A small-molecule ligand and the protein it binds are described below.
Small molecule (SMILES): OC[C@H]1O[C@@H](O)[C@H](O)[C@@H](O)[C@@H]1O

Sequence of chain 1.F:
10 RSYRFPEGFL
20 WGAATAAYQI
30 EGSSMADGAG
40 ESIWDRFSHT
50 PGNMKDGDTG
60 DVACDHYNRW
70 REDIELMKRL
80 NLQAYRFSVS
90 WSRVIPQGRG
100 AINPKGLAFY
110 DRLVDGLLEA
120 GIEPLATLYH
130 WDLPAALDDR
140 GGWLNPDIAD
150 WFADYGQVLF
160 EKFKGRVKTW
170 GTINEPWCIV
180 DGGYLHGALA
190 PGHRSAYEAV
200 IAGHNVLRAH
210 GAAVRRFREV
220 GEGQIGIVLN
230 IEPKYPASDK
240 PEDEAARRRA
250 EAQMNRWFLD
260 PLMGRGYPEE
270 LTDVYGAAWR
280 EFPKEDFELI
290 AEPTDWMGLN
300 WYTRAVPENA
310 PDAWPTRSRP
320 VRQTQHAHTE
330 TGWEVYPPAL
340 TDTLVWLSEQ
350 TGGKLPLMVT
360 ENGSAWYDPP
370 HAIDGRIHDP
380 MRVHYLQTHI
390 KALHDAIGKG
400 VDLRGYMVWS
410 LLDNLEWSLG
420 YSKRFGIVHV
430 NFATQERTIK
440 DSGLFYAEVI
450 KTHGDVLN

Binding-site contacts:
Ligand atom O5 contacts residue GLU360 of chain 1.F at 3.9 Å.
Ligand atom C1 contacts residue TYR301 of chain 1.F at 3.5 Å (hydrophobic).
Ligand atom C6 contacts residue PHE424 of chain 1.F at 3.5 Å (hydrophobic).
Ligand atom O5 contacts residue TYR301 of chain 1.F at 3.7 Å.
Ligand atom O3 contacts residue TRP416 of chain 1.F at 2.7 Å (h-bond).
Ligand atom C3 contacts residue TRP408 of chain 1.F at 3.6 Å (hydrophobic).
Ligand atom O4 contacts residue TRP416 of chain 1.F at 3.9 Å.
Ligand atom C5 contacts residue TRP408 of chain 1.F at 3.8 Å (hydrophobic).
Ligand atom O4 contacts residue TRP408 of chain 1.F at 3.1 Å.
Ligand atom C2 contacts residue TRP130 of chain 1.F at 4.0 Å (hydrophobic).
Ligand atom O6 contacts residue TRP332 of chain 1.F at 3.6 Å.
Ligand atom O6 contacts residue GLU415 of chain 1.F at 2.4 Å (salt-bridge).
Ligand atom C4 contacts residue GLN28 of chain 1.F at 3.9 Å.
Ligand atom C2 contacts residue GLU360 of chain 1.F at 3.6 Å.
Ligand atom O2 contacts residue ASN173 of chain 1.F at 2.9 Å (h-bond).
Ligand atom C6 contacts residue TRP332 of chain 1.F at 4.0 Å (hydrophobic).
Ligand atom C4 contacts residue GLU415 of chain 1.F at 3.4 Å.
Ligand atom C4 contacts residue TRP408 of chain 1.F at 3.9 Å (hydrophobic).
Ligand atom C5 contacts residue GLU415 of chain 1.F at 3.7 Å.
Ligand atom C6 contacts residue GLU415 of chain 1.F at 3.0 Å.
Ligand atom O2 contacts residue GLU360 of chain 1.F at 2.7 Å (salt-bridge).
Ligand atom C5 contacts residue TYR301 of chain 1.F at 3.8 Å (hydrophobic).
Ligand atom O4 contacts residue GLU415 of chain 1.F at 2.5 Å (salt-bridge).
Ligand atom O3 contacts residue HIS129 of chain 1.F at 3.2 Å.
Ligand atom C1 contacts residue GLU174 of chain 1.F at 3.3 Å.
Ligand atom C1 contacts residue GLU360 of chain 1.F at 2.8 Å.
Ligand atom O3 contacts residue GLN28 of chain 1.F at 2.8 Å (h-bond).
Ligand atom C3 contacts residue TRP416 of chain 1.F at 3.8 Å (hydrophobic).
Ligand atom C2 contacts residue GLU174 of chain 1.F at 3.4 Å.
Ligand atom O1 contacts residue TYR301 of chain 1.F at 3.5 Å.
Ligand atom O3 contacts residue TRP408 of chain 1.F at 3.9 Å.
Ligand atom C4 contacts residue TRP416 of chain 1.F at 3.8 Å (hydrophobic).
Ligand atom O2 contacts residue HIS129 of chain 1.F at 3.3 Å.
Ligand atom O4 contacts residue GLN28 of chain 1.F at 2.9 Å (h-bond).
Ligand atom C3 contacts residue GLN28 of chain 1.F at 3.7 Å.
Ligand atom O1 contacts residue GLU174 of chain 1.F at 2.0 Å (salt-bridge).
Ligand atom O1 contacts residue GLU360 of chain 1.F at 2.9 Å (salt-bridge).
Ligand atom O2 contacts residue GLU174 of chain 1.F at 3.4 Å (salt-bridge).
Ligand atom C3 contacts residue HIS129 of chain 1.F at 4.0 Å.
Ligand atom O1 contacts residue ASN299 of chain 1.F at 3.9 Å.